The protein below binds the small molecule below.
Small molecule (SMILES): CC(=O)N[C@H]1[C@H](O[C@H]2[C@H](O)[C@@H](NC(C)=O)CO[C@@H]2CO)O[C@H](CO)[C@@H](O)[C@@H]1O

Sequence of chain 1.B:
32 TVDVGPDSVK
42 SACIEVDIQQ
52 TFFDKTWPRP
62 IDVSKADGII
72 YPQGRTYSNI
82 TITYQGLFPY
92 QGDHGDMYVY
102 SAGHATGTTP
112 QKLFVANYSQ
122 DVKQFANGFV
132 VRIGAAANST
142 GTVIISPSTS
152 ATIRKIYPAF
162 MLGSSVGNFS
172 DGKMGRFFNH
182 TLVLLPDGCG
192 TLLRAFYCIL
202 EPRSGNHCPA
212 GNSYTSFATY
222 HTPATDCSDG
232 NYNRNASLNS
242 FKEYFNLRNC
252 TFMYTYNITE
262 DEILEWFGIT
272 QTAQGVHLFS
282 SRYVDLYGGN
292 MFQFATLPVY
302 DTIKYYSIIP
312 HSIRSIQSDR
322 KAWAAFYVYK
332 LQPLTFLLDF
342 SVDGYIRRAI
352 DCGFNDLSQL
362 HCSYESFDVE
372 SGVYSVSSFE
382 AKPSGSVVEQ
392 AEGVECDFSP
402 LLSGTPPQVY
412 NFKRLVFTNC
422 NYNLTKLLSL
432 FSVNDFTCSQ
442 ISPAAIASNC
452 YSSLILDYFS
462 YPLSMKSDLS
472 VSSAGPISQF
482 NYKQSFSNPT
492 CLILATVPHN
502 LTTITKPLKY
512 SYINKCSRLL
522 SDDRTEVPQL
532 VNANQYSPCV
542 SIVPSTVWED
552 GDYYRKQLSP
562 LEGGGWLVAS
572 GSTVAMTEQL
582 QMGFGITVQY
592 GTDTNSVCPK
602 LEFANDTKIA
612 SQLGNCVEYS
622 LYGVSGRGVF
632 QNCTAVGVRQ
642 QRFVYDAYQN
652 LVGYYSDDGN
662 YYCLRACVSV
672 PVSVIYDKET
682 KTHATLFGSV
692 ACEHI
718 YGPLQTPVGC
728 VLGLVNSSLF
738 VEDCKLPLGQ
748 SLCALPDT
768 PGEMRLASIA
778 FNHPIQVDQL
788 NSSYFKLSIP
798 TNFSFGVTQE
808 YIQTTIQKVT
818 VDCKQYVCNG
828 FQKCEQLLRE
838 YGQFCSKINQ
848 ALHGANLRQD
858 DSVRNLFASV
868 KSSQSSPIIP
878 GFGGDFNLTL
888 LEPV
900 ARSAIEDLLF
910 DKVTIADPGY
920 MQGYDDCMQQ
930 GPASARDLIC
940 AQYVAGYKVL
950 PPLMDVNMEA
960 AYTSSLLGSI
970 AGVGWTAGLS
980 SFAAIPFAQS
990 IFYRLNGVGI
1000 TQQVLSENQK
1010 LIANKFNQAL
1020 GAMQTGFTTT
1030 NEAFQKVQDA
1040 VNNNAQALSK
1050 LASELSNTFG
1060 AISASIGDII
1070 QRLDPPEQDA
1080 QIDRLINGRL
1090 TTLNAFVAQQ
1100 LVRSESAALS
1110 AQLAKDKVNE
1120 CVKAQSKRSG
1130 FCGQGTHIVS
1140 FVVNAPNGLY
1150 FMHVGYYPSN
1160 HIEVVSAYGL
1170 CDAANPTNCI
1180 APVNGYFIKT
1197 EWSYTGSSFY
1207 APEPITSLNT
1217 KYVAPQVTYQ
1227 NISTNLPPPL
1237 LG

Binding-site contacts:
Ligand atom O5 contacts residue ASN250 of chain 1.B at 2.4 Å (h-bond).
Ligand atom O7 contacts residue ASN250 of chain 1.B at 3.6 Å (h-bond).
Ligand atom C5 contacts residue ASN250 of chain 1.B at 3.7 Å.
Ligand atom C4 contacts residue ASN250 of chain 1.B at 4.3 Å.
Ligand atom C7 contacts residue ASN250 of chain 1.B at 3.5 Å.
Ligand atom C3 contacts residue ASN250 of chain 1.B at 3.9 Å.
Ligand atom C8 contacts residue ASN250 of chain 1.B at 4.0 Å.
Ligand atom N2 contacts residue ASN250 of chain 1.B at 3.0 Å (h-bond).
Ligand atom C2 contacts residue ASN250 of chain 1.B at 2.5 Å.
Ligand atom C8 contacts residue ILE200 of chain 1.B at 3.9 Å (hydrophobic).
Ligand atom C1 contacts residue ASN250 of chain 1.B at 1.5 Å.